Sequence of chain 1.C:
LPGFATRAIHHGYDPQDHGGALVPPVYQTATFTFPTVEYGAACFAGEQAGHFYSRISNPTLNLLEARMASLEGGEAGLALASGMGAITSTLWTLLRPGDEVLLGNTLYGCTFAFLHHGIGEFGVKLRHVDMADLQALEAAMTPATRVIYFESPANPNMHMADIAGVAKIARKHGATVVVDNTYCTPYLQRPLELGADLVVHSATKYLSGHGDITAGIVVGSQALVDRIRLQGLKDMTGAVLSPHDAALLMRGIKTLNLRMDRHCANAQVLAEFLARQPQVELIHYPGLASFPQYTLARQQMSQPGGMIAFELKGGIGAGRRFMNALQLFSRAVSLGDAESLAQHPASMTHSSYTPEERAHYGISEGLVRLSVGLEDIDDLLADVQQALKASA

A protein and the small-molecule ligand that binds it are described below.
Small molecule (SMILES): C/C=C(/N=C/c1c(COP(=O)(O)O)cnc(C)c1O)C(=O)O

Sequence of chain 1.D:
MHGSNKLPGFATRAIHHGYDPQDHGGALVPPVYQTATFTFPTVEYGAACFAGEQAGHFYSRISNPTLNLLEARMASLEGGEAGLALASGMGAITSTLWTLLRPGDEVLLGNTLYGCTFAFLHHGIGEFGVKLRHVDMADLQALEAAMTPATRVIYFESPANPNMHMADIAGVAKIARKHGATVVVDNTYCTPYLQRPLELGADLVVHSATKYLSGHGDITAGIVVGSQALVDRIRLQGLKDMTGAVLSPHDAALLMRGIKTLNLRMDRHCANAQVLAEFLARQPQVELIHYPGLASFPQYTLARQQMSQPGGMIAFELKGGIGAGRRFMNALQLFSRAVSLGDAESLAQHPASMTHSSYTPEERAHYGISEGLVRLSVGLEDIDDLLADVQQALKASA

Binding-site contacts:
Ligand atom O3 contacts residue ASN161 of chain 1.D at 2.9 Å (h-bond).
Ligand atom C2A contacts residue ASP186 of chain 1.D at 3.1 Å.
Ligand atom OP2 contacts residue ARG61 of chain 1.C at 2.9 Å (salt-bridge).
Ligand atom N contacts residue TYR114 of chain 1.D at 3.3 Å.
Ligand atom O2 contacts residue ASN161 of chain 1.D at 2.9 Å (h-bond).
Ligand atom C5A contacts residue TYR114 of chain 1.D at 3.5 Å (hydrophobic).
Ligand atom CG contacts residue TYR59 of chain 1.C at 3.5 Å (hydrophobic).
Ligand atom OP3 contacts residue GLY89 of chain 1.D at 2.9 Å (h-bond).
Ligand atom C6 contacts residue ASP186 of chain 1.D at 3.6 Å.
Ligand atom O1 contacts residue ARG375 of chain 1.D at 2.9 Å (salt-bridge).
Ligand atom P contacts residue SER208 of chain 1.D at 3.5 Å.
Ligand atom O2 contacts residue THR355 of chain 1.D at 3.3 Å (h-bond).
Ligand atom OP4 contacts residue GLY89 of chain 1.D at 3.4 Å.
Ligand atom CB contacts residue TYR114 of chain 1.D at 3.3 Å (hydrophobic).
Ligand atom OP1 contacts residue ARG61 of chain 1.C at 2.7 Å (salt-bridge).
Ligand atom OP3 contacts residue TYR59 of chain 1.C at 3.6 Å (h-bond).
Ligand atom C2 contacts residue ASP186 of chain 1.D at 3.3 Å.
Ligand atom CG contacts residue VAL339 of chain 1.D at 3.3 Å (hydrophobic).
Ligand atom C5 contacts residue TYR114 of chain 1.D at 3.6 Å (hydrophobic).
Ligand atom O2 contacts residue ARG375 of chain 1.D at 2.8 Å (salt-bridge).
Ligand atom OP3 contacts residue THR210 of chain 1.D at 2.8 Å (h-bond).
Ligand atom C6 contacts residue ILE93 of chain 1.D at 3.6 Å (hydrophobic).
Ligand atom C contacts residue ARG375 of chain 1.D at 3.6 Å.
Ligand atom CA contacts residue TYR114 of chain 1.D at 3.5 Å (hydrophobic).
Ligand atom P contacts residue TYR59 of chain 1.C at 3.5 Å.
Ligand atom CB contacts residue LYS211 of chain 1.D at 3.3 Å.
Ligand atom C4A contacts residue TYR114 of chain 1.D at 3.5 Å (hydrophobic).
Ligand atom OP2 contacts residue TYR59 of chain 1.C at 2.3 Å (h-bond).
Ligand atom O1 contacts residue SER340 of chain 1.D at 2.7 Å (h-bond).
Ligand atom N contacts residue LYS211 of chain 1.D at 3.3 Å.
Ligand atom P contacts residue ARG61 of chain 1.C at 3.5 Å.
Ligand atom N1 contacts residue ASP186 of chain 1.D at 2.6 Å (salt-bridge).
Ligand atom C4A contacts residue LYS211 of chain 1.D at 3.4 Å.
Ligand atom OP1 contacts residue GLY89 of chain 1.D at 3.2 Å (h-bond).
Ligand atom OP4 contacts residue SER208 of chain 1.D at 3.0 Å (h-bond).
Ligand atom CA contacts residue LYS211 of chain 1.D at 3.4 Å.
Ligand atom OP1 contacts residue SER88 of chain 1.D at 3.3 Å.
Ligand atom OP1 contacts residue MET90 of chain 1.D at 2.9 Å (h-bond).
Ligand atom P contacts residue GLY89 of chain 1.D at 3.4 Å.
Ligand atom OP3 contacts residue SER208 of chain 1.D at 2.8 Å (h-bond).